Binding-site contacts:
Ligand atom C contacts residue PHE87 of chain 1.B at 3.6 Å (hydrophobic).
Ligand atom OXT contacts residue SER153 of chain 1.B at 2.6 Å (h-bond).
Ligand atom N contacts residue PHE87 of chain 1.B at 3.5 Å.
Ligand atom CA contacts residue PHE183 of chain 1.E at 3.3 Å (hydrophobic).
Ligand atom OXT contacts residue ARG89 of chain 1.B at 3.6 Å (salt-bridge).
Ligand atom C contacts residue ARG89 of chain 1.B at 4.3 Å.
Ligand atom O contacts residue THR228 of chain 1.E at 3.0 Å (h-bond).
Ligand atom O contacts residue ARG89 of chain 1.B at 3.7 Å.
Ligand atom OXT contacts residue PHE87 of chain 1.B at 3.5 Å.
Ligand atom OXT contacts residue THR228 of chain 1.E at 4.2 Å.
Ligand atom OXT contacts residue PHE183 of chain 1.E at 4.4 Å.
Ligand atom N contacts residue TYR226 of chain 1.E at 3.8 Å.
Ligand atom CA contacts residue SER153 of chain 1.B at 4.4 Å.
Ligand atom CA contacts residue LEU141 of chain 1.B at 3.8 Å (hydrophobic).
Ligand atom C contacts residue THR228 of chain 1.E at 3.7 Å.
Ligand atom C contacts residue SER153 of chain 1.B at 3.8 Å.
Ligand atom N contacts residue PHE183 of chain 1.E at 3.5 Å (h-bond).
Ligand atom CA contacts residue PHE231 of chain 1.E at 4.2 Å (hydrophobic).
Ligand atom N contacts residue PHE231 of chain 1.E at 4.0 Å.
Ligand atom O contacts residue PHE231 of chain 1.E at 4.2 Å.
Ligand atom C contacts residue LEU141 of chain 1.B at 4.1 Å (hydrophobic).
Ligand atom OXT contacts residue LEU141 of chain 1.B at 4.0 Å.
Ligand atom O contacts residue TYR226 of chain 1.E at 3.7 Å.
Ligand atom CA contacts residue PHE87 of chain 1.B at 3.7 Å (hydrophobic).
Ligand atom O contacts residue PHE87 of chain 1.B at 3.9 Å.

Sequence of chain 1.E:
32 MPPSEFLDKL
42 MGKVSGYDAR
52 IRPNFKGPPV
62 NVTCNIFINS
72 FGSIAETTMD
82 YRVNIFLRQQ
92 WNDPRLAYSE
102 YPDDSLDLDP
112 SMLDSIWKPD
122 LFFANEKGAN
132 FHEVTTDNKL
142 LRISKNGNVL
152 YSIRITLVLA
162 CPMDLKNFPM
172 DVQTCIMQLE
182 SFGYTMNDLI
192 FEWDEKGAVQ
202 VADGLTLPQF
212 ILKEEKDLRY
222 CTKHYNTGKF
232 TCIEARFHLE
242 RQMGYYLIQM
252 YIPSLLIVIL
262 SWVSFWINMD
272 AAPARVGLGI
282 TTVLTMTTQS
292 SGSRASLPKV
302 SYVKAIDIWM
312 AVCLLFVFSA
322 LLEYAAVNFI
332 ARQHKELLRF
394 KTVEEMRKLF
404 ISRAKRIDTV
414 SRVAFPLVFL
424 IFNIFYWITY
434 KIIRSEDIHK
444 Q

A protein and the small-molecule ligand that binds it are described below.
Small molecule (SMILES): NCC(=O)O

Sequence of chain 1.B:
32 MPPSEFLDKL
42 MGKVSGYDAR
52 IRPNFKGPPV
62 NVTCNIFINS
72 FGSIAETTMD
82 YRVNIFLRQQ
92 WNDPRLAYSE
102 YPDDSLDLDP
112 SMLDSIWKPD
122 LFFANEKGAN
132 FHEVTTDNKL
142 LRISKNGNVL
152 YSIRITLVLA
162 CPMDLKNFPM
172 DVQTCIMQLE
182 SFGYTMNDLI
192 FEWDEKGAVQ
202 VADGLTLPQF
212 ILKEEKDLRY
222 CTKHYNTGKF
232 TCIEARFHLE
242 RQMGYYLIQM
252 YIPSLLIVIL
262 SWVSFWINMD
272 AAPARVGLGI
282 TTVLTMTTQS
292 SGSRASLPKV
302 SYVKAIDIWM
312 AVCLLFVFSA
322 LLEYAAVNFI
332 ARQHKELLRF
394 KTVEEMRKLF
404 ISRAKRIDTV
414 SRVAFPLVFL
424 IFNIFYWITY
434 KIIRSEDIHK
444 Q